Binding-site contacts:
Ligand atom O4' contacts residue GLY41 of chain 1.A at 3.7 Å.
Ligand atom O2B contacts residue LYS182 of chain 1.A at 2.9 Å (salt-bridge).
Ligand atom N1 contacts residue ASP114 of chain 1.A at 3.6 Å.
Ligand atom N3B contacts residue SER44 of chain 1.A at 2.9 Å (h-bond).
Ligand atom O2A contacts residue GLU163 of chain 1.A at 3.7 Å.
Ligand atom C8 contacts residue VAL48 of chain 1.A at 3.8 Å (hydrophobic).
Ligand atom O2G contacts residue ASN164 of chain 1.A at 2.5 Å (h-bond).
Ligand atom O1B contacts residue PHE45 of chain 1.A at 3.3 Å.
Ligand atom O1G contacts residue PHE45 of chain 1.A at 3.5 Å.
Ligand atom O4' contacts residue VAL48 of chain 1.A at 3.5 Å.
Ligand atom O2A contacts residue ASN164 of chain 1.A at 2.9 Å (h-bond).
Ligand atom N3B contacts residue GLY43 of chain 1.A at 3.6 Å.
Ligand atom O2B contacts residue LYS66 of chain 1.A at 3.2 Å (salt-bridge).
Ligand atom O2G contacts residue LYS161 of chain 1.A at 3.8 Å.
Ligand atom PB contacts residue PHE45 of chain 1.A at 3.8 Å.
Ligand atom C2 contacts residue LEU40 of chain 1.A at 3.6 Å (hydrophobic).
Ligand atom N6 contacts residue ALA64 of chain 1.A at 3.3 Å.
Ligand atom C6 contacts residue ASP114 of chain 1.A at 3.6 Å.
Ligand atom O3G contacts residue SER44 of chain 1.A at 3.0 Å (h-bond).
Ligand atom N6 contacts residue ASP114 of chain 1.A at 2.7 Å (salt-bridge).
Ligand atom C6 contacts residue ALA64 of chain 1.A at 3.5 Å (hydrophobic).
Ligand atom N1 contacts residue LEU116 of chain 1.A at 3.0 Å (h-bond).
Ligand atom O1G contacts residue LYS161 of chain 1.A at 2.9 Å (salt-bridge).
Ligand atom C2 contacts residue LEU116 of chain 1.A at 3.5 Å (hydrophobic).
Ligand atom C4 contacts residue LEU166 of chain 1.A at 3.6 Å (hydrophobic).
Ligand atom C6 contacts residue LEU116 of chain 1.A at 3.7 Å (hydrophobic).
Ligand atom O1A contacts residue LYS66 of chain 1.A at 2.9 Å (salt-bridge).
Ligand atom N1 contacts residue ALA64 of chain 1.A at 3.6 Å.
Ligand atom C3' contacts residue GLU163 of chain 1.A at 3.4 Å.
Ligand atom C5' contacts residue GLY43 of chain 1.A at 3.8 Å.
Ligand atom O3A contacts residue GLY43 of chain 1.A at 3.6 Å.
Ligand atom O1A contacts residue ASN164 of chain 1.A at 3.7 Å.
Ligand atom N6 contacts residue LEU116 of chain 1.A at 3.6 Å.
Ligand atom N3B contacts residue PHE45 of chain 1.A at 3.4 Å.
Ligand atom N3 contacts residue LEU166 of chain 1.A at 3.6 Å.
Ligand atom C2' contacts residue LEU166 of chain 1.A at 3.8 Å (hydrophobic).
Ligand atom O1A contacts residue THR176 of chain 1.A at 2.7 Å (h-bond).
Ligand atom O3G contacts residue LYS161 of chain 1.A at 3.3 Å (salt-bridge).
Ligand atom O3' contacts residue GLU163 of chain 1.A at 2.9 Å (salt-bridge).
Ligand atom PG contacts residue LYS161 of chain 1.A at 3.5 Å.

A protein and the small-molecule ligand that binds it are described below.
Small molecule (SMILES): Nc1ncnc2c1ncn2[C@@H]1O[C@H](CO[P](=O)(O)O[P](=O)(O)NP(=O)(O)O)[C@@H](O)[C@H]1O

Sequence of chain 1.A:
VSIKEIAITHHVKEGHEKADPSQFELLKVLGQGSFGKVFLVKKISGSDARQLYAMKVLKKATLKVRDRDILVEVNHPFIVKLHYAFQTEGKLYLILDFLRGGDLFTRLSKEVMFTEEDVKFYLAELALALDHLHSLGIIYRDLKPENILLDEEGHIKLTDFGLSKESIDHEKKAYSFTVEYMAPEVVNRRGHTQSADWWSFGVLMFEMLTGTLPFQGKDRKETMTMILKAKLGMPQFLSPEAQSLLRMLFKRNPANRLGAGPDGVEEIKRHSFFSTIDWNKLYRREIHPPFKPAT

Sequence of chain 1.B:
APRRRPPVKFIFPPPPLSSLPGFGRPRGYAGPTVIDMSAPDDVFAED